Binding-site contacts:
Ligand atom C8 contacts residue ASN107 of chain 1.G at 3.9 Å.
Ligand atom N2 contacts residue ASN107 of chain 1.G at 2.9 Å (h-bond).
Ligand atom C3 contacts residue ASN107 of chain 1.G at 3.8 Å.
Ligand atom C1 contacts residue ASN107 of chain 1.G at 1.4 Å.
Ligand atom C5 contacts residue ASN107 of chain 1.G at 3.6 Å.
Ligand atom O7 contacts residue GLU110 of chain 1.G at 3.5 Å (salt-bridge).
Ligand atom C4 contacts residue ASN107 of chain 1.G at 4.2 Å.
Ligand atom C7 contacts residue ASN107 of chain 1.G at 3.0 Å.
Ligand atom C2 contacts residue ASN107 of chain 1.G at 2.5 Å.
Ligand atom O5 contacts residue ASN107 of chain 1.G at 2.4 Å (h-bond).
Ligand atom O7 contacts residue ASN107 of chain 1.G at 3.2 Å (h-bond).

A small-molecule ligand and the protein it binds are described below.
Small molecule (SMILES): CC(=O)N[C@@H]1[C@@H](O)[C@H](O)[C@@H](CO)O[C@H]1O

Sequence of chain 1.G:
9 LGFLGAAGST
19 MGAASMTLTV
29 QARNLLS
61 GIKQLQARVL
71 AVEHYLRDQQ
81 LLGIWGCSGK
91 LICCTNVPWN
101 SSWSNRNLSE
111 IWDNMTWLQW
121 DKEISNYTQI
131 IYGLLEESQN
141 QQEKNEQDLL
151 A